Sequence of chain 14.A:
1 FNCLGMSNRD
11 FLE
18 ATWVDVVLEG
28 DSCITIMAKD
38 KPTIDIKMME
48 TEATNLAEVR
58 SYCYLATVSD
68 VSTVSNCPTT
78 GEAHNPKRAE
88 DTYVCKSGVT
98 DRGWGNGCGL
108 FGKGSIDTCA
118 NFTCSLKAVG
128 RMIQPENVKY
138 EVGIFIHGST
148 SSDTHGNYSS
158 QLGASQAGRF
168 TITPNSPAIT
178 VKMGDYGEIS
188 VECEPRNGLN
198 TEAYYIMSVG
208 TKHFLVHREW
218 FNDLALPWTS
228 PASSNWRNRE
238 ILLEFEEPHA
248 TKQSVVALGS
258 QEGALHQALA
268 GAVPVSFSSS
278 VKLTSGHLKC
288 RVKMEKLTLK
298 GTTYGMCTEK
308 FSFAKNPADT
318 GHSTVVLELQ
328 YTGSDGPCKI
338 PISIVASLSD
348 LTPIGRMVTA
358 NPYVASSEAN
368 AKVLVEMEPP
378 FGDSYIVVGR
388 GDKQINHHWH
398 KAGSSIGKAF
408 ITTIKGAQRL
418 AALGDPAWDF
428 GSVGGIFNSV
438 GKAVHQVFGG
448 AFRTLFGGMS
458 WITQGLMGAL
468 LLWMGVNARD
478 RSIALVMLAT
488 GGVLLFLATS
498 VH

Sequence of chain 44.E:
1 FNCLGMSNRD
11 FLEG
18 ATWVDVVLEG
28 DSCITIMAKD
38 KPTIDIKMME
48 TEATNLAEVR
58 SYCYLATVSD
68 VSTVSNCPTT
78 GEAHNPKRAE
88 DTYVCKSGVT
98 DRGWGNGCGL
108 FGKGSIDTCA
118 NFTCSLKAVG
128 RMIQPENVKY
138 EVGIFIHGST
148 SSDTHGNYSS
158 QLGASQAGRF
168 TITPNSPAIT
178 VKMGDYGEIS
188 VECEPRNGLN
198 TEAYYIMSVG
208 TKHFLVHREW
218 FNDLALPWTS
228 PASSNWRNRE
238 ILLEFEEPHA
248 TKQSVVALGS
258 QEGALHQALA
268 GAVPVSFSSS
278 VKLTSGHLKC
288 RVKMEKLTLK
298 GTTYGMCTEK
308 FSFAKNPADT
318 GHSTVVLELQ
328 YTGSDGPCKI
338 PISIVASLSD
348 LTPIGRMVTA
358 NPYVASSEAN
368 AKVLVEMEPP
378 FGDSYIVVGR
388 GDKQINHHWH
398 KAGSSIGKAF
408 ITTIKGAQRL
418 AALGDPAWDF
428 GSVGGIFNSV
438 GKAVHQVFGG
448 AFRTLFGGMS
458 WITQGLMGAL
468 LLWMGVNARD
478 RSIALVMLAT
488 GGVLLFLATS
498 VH

This small molecule binds to this protein.
Small molecule (SMILES): CC(=O)N[C@@H]1[C@@H](O)[C@H](O)[C@@H](CO)O[C@H]1O

Binding-site contacts:
Ligand atom C8 contacts residue TYR90 of chain 44.E at 3.8 Å (hydrophobic).
Ligand atom C5 contacts residue ASN118 of chain 44.E at 3.6 Å.
Ligand atom C2 contacts residue ASN118 of chain 44.E at 2.5 Å.
Ligand atom O7 contacts residue SER66 of chain 44.E at 3.5 Å.
Ligand atom O5 contacts residue ASN118 of chain 44.E at 2.3 Å (h-bond).
Ligand atom C6 contacts residue THR120 of chain 44.E at 3.4 Å.
Ligand atom O6 contacts residue PHE119 of chain 44.E at 4.0 Å.
Ligand atom C7 contacts residue TYR90 of chain 44.E at 4.1 Å (hydrophobic).
Ligand atom O4 contacts residue THR300 of chain 14.A at 4.5 Å.
Ligand atom C1 contacts residue THR89 of chain 44.E at 4.4 Å.
Ligand atom C4 contacts residue ASN118 of chain 44.E at 4.2 Å.
Ligand atom C8 contacts residue ASN118 of chain 44.E at 4.4 Å.
Ligand atom C6 contacts residue THR89 of chain 44.E at 4.2 Å.
Ligand atom O7 contacts residue ASN118 of chain 44.E at 3.0 Å (h-bond).
Ligand atom C8 contacts residue ASP67 of chain 44.E at 4.0 Å.
Ligand atom C1 contacts residue ASN118 of chain 44.E at 1.4 Å.
Ligand atom O7 contacts residue ASP67 of chain 44.E at 3.5 Å (salt-bridge).
Ligand atom O5 contacts residue THR120 of chain 44.E at 3.4 Å (h-bond).
Ligand atom O6 contacts residue THR120 of chain 44.E at 2.5 Å (h-bond).
Ligand atom C7 contacts residue ASN118 of chain 44.E at 3.1 Å.
Ligand atom C5 contacts residue THR89 of chain 44.E at 4.2 Å.
Ligand atom C1 contacts residue SER66 of chain 44.E at 4.5 Å.
Ligand atom O5 contacts residue PHE119 of chain 44.E at 3.8 Å.
Ligand atom O5 contacts residue THR89 of chain 44.E at 4.3 Å.
Ligand atom C3 contacts residue ASN118 of chain 44.E at 3.8 Å.
Ligand atom N2 contacts residue TYR90 of chain 44.E at 4.4 Å.
Ligand atom C7 contacts residue ASP67 of chain 44.E at 3.9 Å.
Ligand atom N2 contacts residue ASN118 of chain 44.E at 2.9 Å (h-bond).
Ligand atom C5 contacts residue PHE119 of chain 44.E at 4.4 Å (hydrophobic).
Ligand atom O5 contacts residue SER66 of chain 44.E at 4.4 Å.
Ligand atom C5 contacts residue THR120 of chain 44.E at 4.0 Å.
Ligand atom C6 contacts residue PHE119 of chain 44.E at 3.8 Å (hydrophobic).